Sequence of chain 1.B:
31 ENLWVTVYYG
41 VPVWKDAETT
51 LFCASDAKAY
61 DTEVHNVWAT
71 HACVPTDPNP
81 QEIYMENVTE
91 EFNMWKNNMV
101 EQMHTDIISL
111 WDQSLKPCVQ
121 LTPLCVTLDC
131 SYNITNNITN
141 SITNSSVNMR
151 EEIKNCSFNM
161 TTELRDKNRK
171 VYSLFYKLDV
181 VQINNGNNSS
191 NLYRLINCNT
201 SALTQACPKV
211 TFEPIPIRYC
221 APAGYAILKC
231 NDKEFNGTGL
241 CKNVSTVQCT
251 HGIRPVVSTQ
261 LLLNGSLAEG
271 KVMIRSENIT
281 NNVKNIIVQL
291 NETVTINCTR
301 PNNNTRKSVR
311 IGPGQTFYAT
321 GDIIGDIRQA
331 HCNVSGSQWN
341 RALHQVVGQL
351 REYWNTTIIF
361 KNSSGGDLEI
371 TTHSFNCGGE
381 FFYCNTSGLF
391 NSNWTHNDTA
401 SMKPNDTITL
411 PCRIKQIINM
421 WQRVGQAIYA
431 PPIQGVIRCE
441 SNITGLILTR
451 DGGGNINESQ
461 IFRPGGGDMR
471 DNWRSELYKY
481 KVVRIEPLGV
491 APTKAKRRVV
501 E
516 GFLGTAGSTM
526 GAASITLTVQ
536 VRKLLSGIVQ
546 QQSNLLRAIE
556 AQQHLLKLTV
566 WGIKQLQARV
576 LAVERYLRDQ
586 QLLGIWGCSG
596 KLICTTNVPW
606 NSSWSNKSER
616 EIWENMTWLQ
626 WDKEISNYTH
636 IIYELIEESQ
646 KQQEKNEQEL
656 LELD

This small molecule binds to this protein.
Small molecule (SMILES): CC(=O)N[C@@H]1[C@@H](O)[C@H](O)[C@@H](CO)O[C@H]1O

Binding-site contacts:
Ligand atom O5 contacts residue SER387 of chain 1.B at 3.2 Å.
Ligand atom O7 contacts residue ASN385 of chain 1.B at 3.2 Å (h-bond).
Ligand atom O5 contacts residue SER145 of chain 1.B at 4.4 Å.
Ligand atom O4 contacts residue SER146 of chain 1.B at 4.3 Å.
Ligand atom C7 contacts residue ASN385 of chain 1.B at 3.3 Å.
Ligand atom C1 contacts residue SER387 of chain 1.B at 3.8 Å.
Ligand atom O7 contacts residue VAL147 of chain 1.B at 3.4 Å.
Ligand atom O6 contacts residue SER387 of chain 1.B at 3.8 Å.
Ligand atom O3 contacts residue NAG1 of chain 1.S at 4.5 Å.
Ligand atom O6 contacts residue SER146 of chain 1.B at 4.1 Å.
Ligand atom C5 contacts residue SER146 of chain 1.B at 4.4 Å.
Ligand atom O5 contacts residue ASN385 of chain 1.B at 2.4 Å (h-bond).
Ligand atom C3 contacts residue SER146 of chain 1.B at 4.1 Å.
Ligand atom O6 contacts residue SER145 of chain 1.B at 3.6 Å.
Ligand atom C6 contacts residue SER387 of chain 1.B at 4.1 Å.
Ligand atom O3 contacts residue SER146 of chain 1.B at 4.0 Å.
Ligand atom C5 contacts residue ASN385 of chain 1.B at 3.7 Å.
Ligand atom O4 contacts residue NAG1 of chain 1.S at 4.0 Å.
Ligand atom C3 contacts residue ASN385 of chain 1.B at 3.8 Å.
Ligand atom C5 contacts residue SER387 of chain 1.B at 4.1 Å.
Ligand atom C8 contacts residue ASN385 of chain 1.B at 3.8 Å.
Ligand atom N2 contacts residue ASN385 of chain 1.B at 2.9 Å (h-bond).
Ligand atom C2 contacts residue ASN385 of chain 1.B at 2.5 Å.
Ligand atom C2 contacts residue SER146 of chain 1.B at 4.2 Å.
Ligand atom C4 contacts residue SER146 of chain 1.B at 3.5 Å.
Ligand atom C1 contacts residue ASN385 of chain 1.B at 1.4 Å.
Ligand atom C4 contacts residue ASN385 of chain 1.B at 4.2 Å.
Ligand atom C8 contacts residue THR372 of chain 1.B at 3.8 Å.
Ligand atom O5 contacts residue SER146 of chain 1.B at 4.4 Å.
Ligand atom C3 contacts residue NAG1 of chain 1.S at 4.0 Å.